This small molecule binds to this protein.
Small molecule (SMILES): N[C@@H](Cc1c[nH]c2ccccc12)C(=O)O

Binding-site contacts:
Ligand atom CZ3 contacts residue HIS32 of chain 1.N at 4.0 Å.
Ligand atom CA contacts residue THR23 of chain 1.O at 3.8 Å.
Ligand atom OXT contacts residue THR47 of chain 1.N at 2.8 Å (h-bond).
Ligand atom O contacts residue GLY25 of chain 1.O at 3.2 Å (h-bond).
Ligand atom CD1 contacts residue SER51 of chain 1.O at 3.4 Å.
Ligand atom CB contacts residue THR28 of chain 1.O at 3.5 Å.
Ligand atom NE1 contacts residue GLN45 of chain 1.N at 2.9 Å (h-bond).
Ligand atom OXT contacts residue GLY25 of chain 1.O at 3.8 Å.
Ligand atom N contacts residue GLY25 of chain 1.O at 2.9 Å (h-bond).
Ligand atom C contacts residue THR50 of chain 1.N at 4.0 Å.
Ligand atom O contacts residue SER51 of chain 1.O at 3.0 Å (h-bond).
Ligand atom C contacts residue THR47 of chain 1.N at 3.5 Å.
Ligand atom C contacts residue GLY25 of chain 1.O at 3.4 Å.
Ligand atom OXT contacts residue HIS31 of chain 1.N at 3.8 Å.
Ligand atom NE1 contacts residue ALA44 of chain 1.N at 3.8 Å.
Ligand atom CD1 contacts residue THR47 of chain 1.N at 4.0 Å.
Ligand atom CE3 contacts residue HIS32 of chain 1.N at 3.9 Å.
Ligand atom N contacts residue ASP27 of chain 1.O at 3.0 Å (salt-bridge).
Ligand atom OXT contacts residue HIS49 of chain 1.N at 3.7 Å.
Ligand atom CZ3 contacts residue GLY21 of chain 1.N at 3.8 Å.
Ligand atom CZ2 contacts residue THR50 of chain 1.N at 3.9 Å.
Ligand atom CZ2 contacts residue ILE53 of chain 1.N at 3.9 Å (hydrophobic).
Ligand atom N contacts residue THR28 of chain 1.O at 2.8 Å (h-bond).
Ligand atom O contacts residue THR47 of chain 1.N at 3.5 Å (h-bond).
Ligand atom N contacts residue THR23 of chain 1.O at 2.9 Å (h-bond).
Ligand atom OXT contacts residue THR50 of chain 1.N at 2.9 Å (h-bond).
Ligand atom CB contacts residue THR23 of chain 1.O at 3.7 Å.
Ligand atom CA contacts residue GLY25 of chain 1.O at 3.6 Å.
Ligand atom O contacts residue ARG24 of chain 1.O at 3.8 Å.
Ligand atom CA contacts residue THR28 of chain 1.O at 3.1 Å.
Ligand atom CZ2 contacts residue ALA44 of chain 1.N at 3.9 Å (hydrophobic).
Ligand atom CA contacts residue SER51 of chain 1.O at 3.9 Å.
Ligand atom C contacts residue SER51 of chain 1.O at 3.6 Å.
Ligand atom CD1 contacts residue GLN45 of chain 1.N at 3.7 Å.
Ligand atom CB contacts residue SER51 of chain 1.O at 3.3 Å.
Ligand atom NE1 contacts residue SER51 of chain 1.O at 4.0 Å.
Ligand atom CH2 contacts residue GLY21 of chain 1.N at 3.6 Å.
Ligand atom CE2 contacts residue ALA44 of chain 1.N at 4.0 Å (hydrophobic).
Ligand atom CG contacts residue SER51 of chain 1.O at 3.7 Å.
Ligand atom CE2 contacts residue GLN45 of chain 1.N at 4.0 Å.

Sequence of chain 1.N:
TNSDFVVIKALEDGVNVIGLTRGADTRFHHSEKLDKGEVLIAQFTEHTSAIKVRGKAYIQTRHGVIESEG

Sequence of chain 1.O:
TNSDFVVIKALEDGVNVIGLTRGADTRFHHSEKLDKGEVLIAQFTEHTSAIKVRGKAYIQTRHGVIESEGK